The protein below binds the small molecule below.
Small molecule (SMILES): COc1ccc(F)cc1[C@@H](C)Oc1cc(-c2cnnn2C)cnc1N

Binding-site contacts:
Ligand atom F19 contacts residue ASN170 of chain 1.B at 3.1 Å.
Ligand atom N7 contacts residue ALA64 of chain 1.B at 3.3 Å.
Ligand atom C11 contacts residue ARG169 of chain 1.B at 3.1 Å.
Ligand atom C5 contacts residue LEU172 of chain 1.B at 3.9 Å (hydrophobic).
Ligand atom C20 contacts residue LEU38 of chain 1.B at 3.9 Å (hydrophobic).
Ligand atom N3 contacts residue LEU114 of chain 1.B at 3.8 Å.
Ligand atom F19 contacts residue ASP186 of chain 1.B at 3.4 Å.
Ligand atom C4 contacts residue MET115 of chain 1.B at 3.3 Å (hydrophobic).
Ligand atom N3 contacts residue ALA64 of chain 1.B at 3.7 Å.
Ligand atom C18 contacts residue GLY39 of chain 1.B at 3.8 Å.
Ligand atom C9 contacts residue VAL46 of chain 1.B at 3.9 Å (hydrophobic).
Ligand atom C16 contacts residue LEU112 of chain 1.B at 3.8 Å (hydrophobic).
Ligand atom C2 contacts residue LEU172 of chain 1.B at 3.6 Å (hydrophobic).
Ligand atom C12 contacts residue ASP186 of chain 1.B at 3.8 Å.
Ligand atom N3 contacts residue MET115 of chain 1.B at 2.9 Å (h-bond).
Ligand atom N7 contacts residue LEU172 of chain 1.B at 3.8 Å.
Ligand atom C6 contacts residue LEU172 of chain 1.B at 3.8 Å (hydrophobic).
Ligand atom N22 contacts residue GLY118 of chain 1.B at 3.6 Å.
Ligand atom C2 contacts residue ALA64 of chain 1.B at 3.3 Å (hydrophobic).
Ligand atom C25 contacts residue LEU38 of chain 1.B at 3.9 Å (hydrophobic).
Ligand atom F19 contacts residue GLY185 of chain 1.B at 3.2 Å.
Ligand atom N7 contacts residue GLU113 of chain 1.B at 3.0 Å (salt-bridge).
Ligand atom C2 contacts residue GLU113 of chain 1.B at 3.8 Å.
Ligand atom C12 contacts residue LEU172 of chain 1.B at 3.8 Å (hydrophobic).
Ligand atom C13 contacts residue LEU172 of chain 1.B at 3.7 Å (hydrophobic).
Ligand atom C1 contacts residue LEU172 of chain 1.B at 3.7 Å (hydrophobic).
Ligand atom O17 contacts residue VAL46 of chain 1.B at 3.4 Å.
Ligand atom F19 contacts residue LEU172 of chain 1.B at 3.6 Å.
Ligand atom C13 contacts residue GLY185 of chain 1.B at 3.5 Å.
Ligand atom N3 contacts residue GLU113 of chain 1.B at 3.7 Å.
Ligand atom C13 contacts residue ASP186 of chain 1.B at 3.8 Å.
Ligand atom N7 contacts residue LEU112 of chain 1.B at 3.5 Å.
Ligand atom N21 contacts residue LEU38 of chain 1.B at 3.9 Å.
Ligand atom N21 contacts residue GLY118 of chain 1.B at 3.7 Å.
Ligand atom C1 contacts residue ALA64 of chain 1.B at 3.8 Å (hydrophobic).
Ligand atom C18 contacts residue HIS40 of chain 1.B at 3.6 Å.
Ligand atom C18 contacts residue VAL46 of chain 1.B at 3.4 Å (hydrophobic).
Ligand atom N23 contacts residue GLY118 of chain 1.B at 3.8 Å.
Ligand atom N3 contacts residue LEU172 of chain 1.B at 4.0 Å.
Ligand atom C25 contacts residue MET115 of chain 1.B at 3.4 Å (hydrophobic).

Sequence of chain 1.B:
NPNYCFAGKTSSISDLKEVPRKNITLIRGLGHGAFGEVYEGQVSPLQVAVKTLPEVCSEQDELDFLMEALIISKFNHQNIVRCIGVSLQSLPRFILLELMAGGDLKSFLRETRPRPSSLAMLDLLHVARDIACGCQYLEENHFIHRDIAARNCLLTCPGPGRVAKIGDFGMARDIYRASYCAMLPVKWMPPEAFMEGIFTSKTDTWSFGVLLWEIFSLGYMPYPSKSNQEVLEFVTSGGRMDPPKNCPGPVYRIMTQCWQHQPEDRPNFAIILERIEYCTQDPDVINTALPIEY